This protein binds this small molecule.
Small molecule (SMILES): CC(C)(O)c1ccc2c(NC(=O)Cc3cccc(Cl)c3)cncc2c1

Sequence of chain 1.A:
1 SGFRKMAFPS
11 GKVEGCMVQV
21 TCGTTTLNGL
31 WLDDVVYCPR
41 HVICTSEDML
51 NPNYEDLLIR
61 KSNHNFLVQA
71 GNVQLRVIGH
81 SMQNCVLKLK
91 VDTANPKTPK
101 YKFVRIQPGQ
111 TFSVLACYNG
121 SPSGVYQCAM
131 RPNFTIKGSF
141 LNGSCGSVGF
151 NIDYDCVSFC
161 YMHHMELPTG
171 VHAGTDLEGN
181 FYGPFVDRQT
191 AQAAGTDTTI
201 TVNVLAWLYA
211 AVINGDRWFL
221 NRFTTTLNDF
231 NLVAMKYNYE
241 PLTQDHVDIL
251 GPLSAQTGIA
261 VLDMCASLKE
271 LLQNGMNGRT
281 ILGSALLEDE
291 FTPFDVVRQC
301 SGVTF

Binding-site contacts:
Ligand atom CL contacts residue ARG188 of chain 1.B at 3.8 Å.
Ligand atom C16 contacts residue SER144 of chain 1.B at 3.9 Å.
Ligand atom C17 contacts residue GLU166 of chain 1.B at 3.6 Å.
Ligand atom C7 contacts residue GLU166 of chain 1.B at 3.8 Å.
Ligand atom N1 contacts residue GLU166 of chain 1.B at 3.9 Å.
Ligand atom C6 contacts residue GLU166 of chain 1.B at 3.9 Å.
Ligand atom C19 contacts residue ASN142 of chain 1.B at 3.9 Å.
Ligand atom C14 contacts residue MET165 of chain 1.B at 3.7 Å (hydrophobic).
Ligand atom C17 contacts residue LEU141 of chain 1.B at 3.8 Å (hydrophobic).
Ligand atom C13 contacts residue ARG188 of chain 1.B at 3.6 Å.
Ligand atom C16 contacts residue HIS163 of chain 1.B at 2.9 Å.
Ligand atom C15 contacts residue HIS164 of chain 1.B at 3.5 Å.
Ligand atom N1 contacts residue HIS163 of chain 1.B at 2.5 Å (h-bond).
Ligand atom C4 contacts residue ASN142 of chain 1.B at 3.9 Å.
Ligand atom C16 contacts residue MET165 of chain 1.B at 3.7 Å (hydrophobic).
Ligand atom CL contacts residue MET165 of chain 1.B at 3.5 Å.
Ligand atom C15 contacts residue MET165 of chain 1.B at 3.5 Å (hydrophobic).
Ligand atom CL contacts residue HIS41 of chain 1.B at 3.8 Å.
Ligand atom C17 contacts residue HIS163 of chain 1.B at 3.7 Å.
Ligand atom O contacts residue SER1 of chain 1.A at 3.5 Å (h-bond).
Ligand atom C17 contacts residue PHE140 of chain 1.B at 3.6 Å (hydrophobic).
Ligand atom O1 contacts residue GLU166 of chain 1.B at 2.9 Å (salt-bridge).
Ligand atom C18 contacts residue GLU166 of chain 1.B at 3.6 Å.
Ligand atom N contacts residue CYS145 of chain 1.B at 3.7 Å.
Ligand atom C8 contacts residue GLU166 of chain 1.B at 3.9 Å.
Ligand atom C16 contacts residue GLU166 of chain 1.B at 3.6 Å.
Ligand atom C18 contacts residue LEU141 of chain 1.B at 3.9 Å (hydrophobic).
Ligand atom CL contacts residue ASP187 of chain 1.B at 3.5 Å.
Ligand atom C19 contacts residue PHE140 of chain 1.B at 3.8 Å (hydrophobic).
Ligand atom C2 contacts residue GLU166 of chain 1.B at 3.3 Å.
Ligand atom N1 contacts residue HIS172 of chain 1.B at 3.9 Å.
Ligand atom C12 contacts residue GLN189 of chain 1.B at 3.4 Å.
Ligand atom C8 contacts residue MET165 of chain 1.B at 3.8 Å (hydrophobic).
Ligand atom O1 contacts residue MET165 of chain 1.B at 3.3 Å.
Ligand atom C19 contacts residue GLU166 of chain 1.B at 3.5 Å.
Ligand atom C19 contacts residue LEU141 of chain 1.B at 3.9 Å (hydrophobic).
Ligand atom N1 contacts residue SER144 of chain 1.B at 3.4 Å (h-bond).
Ligand atom N1 contacts residue PHE140 of chain 1.B at 3.7 Å.
Ligand atom C11 contacts residue GLN189 of chain 1.B at 3.6 Å.
Ligand atom C17 contacts residue SER144 of chain 1.B at 3.8 Å.

Sequence of chain 1.B:
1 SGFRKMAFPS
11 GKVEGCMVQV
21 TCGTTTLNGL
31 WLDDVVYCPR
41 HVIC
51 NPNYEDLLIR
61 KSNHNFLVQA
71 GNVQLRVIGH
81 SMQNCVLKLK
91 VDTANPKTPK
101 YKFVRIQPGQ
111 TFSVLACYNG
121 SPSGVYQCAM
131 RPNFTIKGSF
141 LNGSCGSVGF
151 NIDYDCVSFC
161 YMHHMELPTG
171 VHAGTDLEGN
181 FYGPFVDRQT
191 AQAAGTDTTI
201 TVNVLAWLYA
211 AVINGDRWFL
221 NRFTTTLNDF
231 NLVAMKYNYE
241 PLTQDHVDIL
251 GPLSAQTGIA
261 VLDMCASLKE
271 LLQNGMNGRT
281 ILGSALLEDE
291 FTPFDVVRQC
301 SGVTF